The protein below binds the small molecule below.
Small molecule (SMILES): C[C@]12CC[C@@H]3c4ccc(O)cc4CC[C@H]3[C@@H]1CC[C@@H]2O

Binding-site contacts:
Ligand atom C18 contacts residue MET248 of chain 1.B at 4.2 Å (hydrophobic).
Ligand atom C15 contacts residue MET248 of chain 1.B at 3.8 Å (hydrophobic).
Ligand atom C18 contacts residue VAL148 of chain 1.B at 4.1 Å (hydrophobic).
Ligand atom C7 contacts residue TYR240 of chain 1.B at 3.5 Å (hydrophobic).
Ligand atom C1 contacts residue HIS108 of chain 1.B at 4.2 Å.
Ligand atom C14 contacts residue PHE84 of chain 1.B at 4.0 Å (hydrophobic).
Ligand atom C16 contacts residue PHE84 of chain 1.B at 3.8 Å (hydrophobic).
Ligand atom C9 contacts residue PHE81 of chain 1.B at 3.9 Å (hydrophobic).
Ligand atom O3 contacts residue THR51 of chain 1.B at 4.0 Å.
Ligand atom C2 contacts residue PHE142 of chain 1.B at 4.0 Å (hydrophobic).
Ligand atom O17 contacts residue PHE247 of chain 1.B at 3.1 Å.
Ligand atom C3 contacts residue LYS106 of chain 1.B at 4.0 Å.
Ligand atom C17 contacts residue PHE84 of chain 1.B at 4.0 Å (hydrophobic).
Ligand atom C4 contacts residue LYS106 of chain 1.B at 3.4 Å.
Ligand atom O17 contacts residue VAL148 of chain 1.B at 3.4 Å.
Ligand atom C11 contacts residue PHE24 of chain 1.B at 3.9 Å (hydrophobic).
Ligand atom C3 contacts residue A3P1 of chain 1.E at 3.3 Å.
Ligand atom C6 contacts residue TYR240 of chain 1.B at 3.5 Å (hydrophobic).
Ligand atom C4 contacts residue PHE142 of chain 1.B at 4.2 Å (hydrophobic).
Ligand atom C16 contacts residue PHE247 of chain 1.B at 4.2 Å (hydrophobic).
Ligand atom C6 contacts residue LYS106 of chain 1.B at 3.7 Å.
Ligand atom O3 contacts residue LYS48 of chain 1.B at 3.2 Å (salt-bridge).
Ligand atom C4 contacts residue A3P1 of chain 1.E at 3.4 Å.
Ligand atom C4 contacts residue HIS108 of chain 1.B at 3.8 Å.
Ligand atom C8 contacts residue PHE142 of chain 1.B at 4.2 Å (hydrophobic).
Ligand atom C5 contacts residue LYS106 of chain 1.B at 3.5 Å.
Ligand atom C2 contacts residue HIS108 of chain 1.B at 3.5 Å.
Ligand atom C10 contacts residue LYS106 of chain 1.B at 4.2 Å.
Ligand atom C10 contacts residue PHE142 of chain 1.B at 3.9 Å (hydrophobic).
Ligand atom O3 contacts residue PRO47 of chain 1.B at 3.4 Å.
Ligand atom O3 contacts residue A3P1 of chain 1.E at 2.5 Å (h-bond).
Ligand atom C12 contacts residue VAL148 of chain 1.B at 3.9 Å (hydrophobic).
Ligand atom C1 contacts residue PHE142 of chain 1.B at 3.8 Å (hydrophobic).
Ligand atom O3 contacts residue HIS108 of chain 1.B at 3.2 Å (h-bond).
Ligand atom C10 contacts residue PHE81 of chain 1.B at 3.9 Å (hydrophobic).
Ligand atom C3 contacts residue HIS108 of chain 1.B at 3.2 Å.
Ligand atom C5 contacts residue PHE142 of chain 1.B at 3.9 Å (hydrophobic).
Ligand atom C18 contacts residue ALA146 of chain 1.B at 3.7 Å (hydrophobic).
Ligand atom C12 contacts residue PHE24 of chain 1.B at 3.6 Å (hydrophobic).
Ligand atom C2 contacts residue PRO47 of chain 1.B at 3.9 Å (hydrophobic).

Sequence of chain 1.B:
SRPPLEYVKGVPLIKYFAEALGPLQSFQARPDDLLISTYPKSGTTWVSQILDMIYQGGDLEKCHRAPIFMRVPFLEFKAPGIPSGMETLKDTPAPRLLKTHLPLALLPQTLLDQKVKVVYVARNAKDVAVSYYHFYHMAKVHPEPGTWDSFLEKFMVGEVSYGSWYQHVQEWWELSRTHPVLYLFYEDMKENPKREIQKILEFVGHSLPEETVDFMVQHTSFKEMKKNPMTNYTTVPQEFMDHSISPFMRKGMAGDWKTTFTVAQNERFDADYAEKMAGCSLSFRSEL